Sequence of chain 1.B:
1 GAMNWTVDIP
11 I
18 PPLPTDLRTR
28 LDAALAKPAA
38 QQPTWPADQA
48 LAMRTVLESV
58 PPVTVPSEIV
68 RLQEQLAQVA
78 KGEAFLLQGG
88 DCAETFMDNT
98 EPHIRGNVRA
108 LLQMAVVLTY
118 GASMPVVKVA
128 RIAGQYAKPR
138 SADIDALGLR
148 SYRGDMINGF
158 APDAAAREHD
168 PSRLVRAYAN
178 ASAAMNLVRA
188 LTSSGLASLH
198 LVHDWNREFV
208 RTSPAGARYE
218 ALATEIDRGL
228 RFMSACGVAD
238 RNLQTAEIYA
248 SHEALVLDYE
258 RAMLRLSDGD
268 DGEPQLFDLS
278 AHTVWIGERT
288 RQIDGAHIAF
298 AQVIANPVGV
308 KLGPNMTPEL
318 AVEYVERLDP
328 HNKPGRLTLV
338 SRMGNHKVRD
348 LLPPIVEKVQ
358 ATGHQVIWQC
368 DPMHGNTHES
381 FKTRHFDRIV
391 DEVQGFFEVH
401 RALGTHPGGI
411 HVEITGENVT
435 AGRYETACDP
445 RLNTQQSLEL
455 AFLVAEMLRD

Binding-site contacts:
Ligand atom CG contacts residue ARG25 of chain 1.B at 4.1 Å.
Ligand atom OXT contacts residue GLU55 of chain 1.B at 4.0 Å.
Ligand atom C contacts residue ARG25 of chain 1.B at 4.1 Å.
Ligand atom C contacts residue LEU28 of chain 1.B at 4.2 Å (hydrophobic).
Ligand atom CA contacts residue ARG25 of chain 1.B at 4.0 Å.
Ligand atom CB contacts residue LEU28 of chain 1.B at 3.7 Å (hydrophobic).
Ligand atom CE1 contacts residue PO41 of chain 1.L at 4.0 Å.
Ligand atom CE2 contacts residue ARG262 of chain 1.B at 4.2 Å.
Ligand atom N contacts residue GLU55 of chain 1.B at 2.9 Å (salt-bridge).
Ligand atom CZ contacts residue LEU20 of chain 1.B at 4.2 Å (hydrophobic).
Ligand atom O contacts residue ARG258 of chain 1.B at 2.8 Å (salt-bridge).
Ligand atom CB contacts residue LEU20 of chain 1.B at 3.9 Å (hydrophobic).
Ligand atom OXT contacts residue ARG258 of chain 1.B at 2.5 Å (salt-bridge).
Ligand atom N contacts residue ALA259 of chain 1.B at 4.3 Å.
Ligand atom CA contacts residue GLU55 of chain 1.B at 3.4 Å.
Ligand atom CE2 contacts residue LEU261 of chain 1.B at 3.5 Å (hydrophobic).
Ligand atom CA contacts residue ARG258 of chain 1.B at 4.4 Å.
Ligand atom CZ contacts residue LEU261 of chain 1.B at 4.5 Å (hydrophobic).
Ligand atom N contacts residue ARG258 of chain 1.B at 3.3 Å (salt-bridge).
Ligand atom OXT contacts residue LEU28 of chain 1.B at 4.3 Å.
Ligand atom CD1 contacts residue PO41 of chain 1.L at 3.9 Å.
Ligand atom CG contacts residue LEU20 of chain 1.B at 3.9 Å (hydrophobic).
Ligand atom O contacts residue ARG25 of chain 1.B at 3.1 Å (salt-bridge).
Ligand atom CD2 contacts residue LEU20 of chain 1.B at 4.3 Å (hydrophobic).
Ligand atom C contacts residue GLU55 of chain 1.B at 3.8 Å.
Ligand atom CE2 contacts residue LEU273 of chain 1.B at 4.3 Å (hydrophobic).
Ligand atom O contacts residue LEU28 of chain 1.B at 4.2 Å.
Ligand atom CE2 contacts residue LEU20 of chain 1.B at 4.2 Å (hydrophobic).
Ligand atom CD1 contacts residue ARG25 of chain 1.B at 4.0 Å.
Ligand atom CE1 contacts residue LEU20 of chain 1.B at 4.1 Å (hydrophobic).
Ligand atom CD2 contacts residue LEU261 of chain 1.B at 3.8 Å (hydrophobic).
Ligand atom CB contacts residue ARG25 of chain 1.B at 3.5 Å.
Ligand atom CD2 contacts residue LEU273 of chain 1.B at 4.3 Å (hydrophobic).
Ligand atom C contacts residue ARG258 of chain 1.B at 3.3 Å.
Ligand atom CD1 contacts residue LEU20 of chain 1.B at 4.0 Å (hydrophobic).

The small molecule below binds the protein below.
Small molecule (SMILES): N[C@@H](Cc1ccccc1)C(=O)O